The protein below binds the small molecule below.
Small molecule (SMILES): CC(=O)N[C@@H]1[C@@H](O)[C@H](O)[C@@H](CO)O[C@H]1O

Sequence of chain 1.B:
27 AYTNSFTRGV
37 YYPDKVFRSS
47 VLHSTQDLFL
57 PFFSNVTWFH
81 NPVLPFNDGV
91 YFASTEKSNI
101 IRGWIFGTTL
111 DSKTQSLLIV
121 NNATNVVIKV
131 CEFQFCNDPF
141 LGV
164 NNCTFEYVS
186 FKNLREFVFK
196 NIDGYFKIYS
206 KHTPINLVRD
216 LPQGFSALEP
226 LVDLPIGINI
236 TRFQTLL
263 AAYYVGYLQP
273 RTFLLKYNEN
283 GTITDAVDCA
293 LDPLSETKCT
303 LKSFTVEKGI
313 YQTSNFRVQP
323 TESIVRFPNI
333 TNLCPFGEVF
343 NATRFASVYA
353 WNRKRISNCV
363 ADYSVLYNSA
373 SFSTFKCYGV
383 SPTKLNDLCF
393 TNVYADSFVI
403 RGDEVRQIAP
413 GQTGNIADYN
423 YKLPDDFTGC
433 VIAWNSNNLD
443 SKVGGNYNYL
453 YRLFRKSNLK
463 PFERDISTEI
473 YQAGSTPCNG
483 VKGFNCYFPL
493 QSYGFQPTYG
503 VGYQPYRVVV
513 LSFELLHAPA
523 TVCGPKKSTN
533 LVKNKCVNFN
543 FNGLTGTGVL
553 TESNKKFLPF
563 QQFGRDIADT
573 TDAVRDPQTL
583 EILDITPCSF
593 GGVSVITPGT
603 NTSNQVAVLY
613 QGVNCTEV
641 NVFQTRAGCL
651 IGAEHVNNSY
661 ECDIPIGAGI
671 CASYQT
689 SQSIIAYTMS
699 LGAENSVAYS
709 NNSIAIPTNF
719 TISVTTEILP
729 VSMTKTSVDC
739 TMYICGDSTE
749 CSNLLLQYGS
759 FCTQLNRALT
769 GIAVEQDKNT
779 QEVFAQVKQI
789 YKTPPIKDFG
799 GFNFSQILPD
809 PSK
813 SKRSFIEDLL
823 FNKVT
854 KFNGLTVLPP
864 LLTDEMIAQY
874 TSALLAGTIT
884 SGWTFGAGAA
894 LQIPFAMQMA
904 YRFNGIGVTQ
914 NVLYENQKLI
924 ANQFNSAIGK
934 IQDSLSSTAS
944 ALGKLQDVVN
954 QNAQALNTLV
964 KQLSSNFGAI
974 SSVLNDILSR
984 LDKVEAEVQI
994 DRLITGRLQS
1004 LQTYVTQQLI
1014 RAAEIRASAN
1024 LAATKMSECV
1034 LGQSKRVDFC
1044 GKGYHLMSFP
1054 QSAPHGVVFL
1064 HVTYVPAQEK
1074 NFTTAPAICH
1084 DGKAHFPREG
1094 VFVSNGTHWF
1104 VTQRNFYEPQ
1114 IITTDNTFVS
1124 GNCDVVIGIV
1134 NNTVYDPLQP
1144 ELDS

Binding-site contacts:
Ligand atom C1 contacts residue ASP796 of chain 1.C at 4.3 Å.
Ligand atom O7 contacts residue ASN709 of chain 1.B at 3.3 Å (h-bond).
Ligand atom C7 contacts residue SER708 of chain 1.B at 4.2 Å.
Ligand atom C5 contacts residue ASN709 of chain 1.B at 3.7 Å.
Ligand atom O7 contacts residue ASN710 of chain 1.B at 3.3 Å.
Ligand atom C7 contacts residue ASN709 of chain 1.B at 3.1 Å.
Ligand atom N2 contacts residue SER708 of chain 1.B at 4.5 Å.
Ligand atom N2 contacts residue ASN709 of chain 1.B at 3.0 Å (h-bond).
Ligand atom C2 contacts residue ASN709 of chain 1.B at 2.5 Å.
Ligand atom C7 contacts residue ASN710 of chain 1.B at 4.2 Å.
Ligand atom C8 contacts residue ASN709 of chain 1.B at 3.5 Å.
Ligand atom C1 contacts residue ASN709 of chain 1.B at 1.4 Å.
Ligand atom C4 contacts residue ASN709 of chain 1.B at 4.3 Å.
Ligand atom O5 contacts residue ASN709 of chain 1.B at 2.3 Å (h-bond).
Ligand atom C8 contacts residue ASN710 of chain 1.B at 4.2 Å.
Ligand atom C8 contacts residue SER708 of chain 1.B at 3.4 Å.
Ligand atom C8 contacts residue SER711 of chain 1.B at 4.4 Å.
Ligand atom C3 contacts residue ASN709 of chain 1.B at 3.8 Å.

Sequence of chain 1.C:
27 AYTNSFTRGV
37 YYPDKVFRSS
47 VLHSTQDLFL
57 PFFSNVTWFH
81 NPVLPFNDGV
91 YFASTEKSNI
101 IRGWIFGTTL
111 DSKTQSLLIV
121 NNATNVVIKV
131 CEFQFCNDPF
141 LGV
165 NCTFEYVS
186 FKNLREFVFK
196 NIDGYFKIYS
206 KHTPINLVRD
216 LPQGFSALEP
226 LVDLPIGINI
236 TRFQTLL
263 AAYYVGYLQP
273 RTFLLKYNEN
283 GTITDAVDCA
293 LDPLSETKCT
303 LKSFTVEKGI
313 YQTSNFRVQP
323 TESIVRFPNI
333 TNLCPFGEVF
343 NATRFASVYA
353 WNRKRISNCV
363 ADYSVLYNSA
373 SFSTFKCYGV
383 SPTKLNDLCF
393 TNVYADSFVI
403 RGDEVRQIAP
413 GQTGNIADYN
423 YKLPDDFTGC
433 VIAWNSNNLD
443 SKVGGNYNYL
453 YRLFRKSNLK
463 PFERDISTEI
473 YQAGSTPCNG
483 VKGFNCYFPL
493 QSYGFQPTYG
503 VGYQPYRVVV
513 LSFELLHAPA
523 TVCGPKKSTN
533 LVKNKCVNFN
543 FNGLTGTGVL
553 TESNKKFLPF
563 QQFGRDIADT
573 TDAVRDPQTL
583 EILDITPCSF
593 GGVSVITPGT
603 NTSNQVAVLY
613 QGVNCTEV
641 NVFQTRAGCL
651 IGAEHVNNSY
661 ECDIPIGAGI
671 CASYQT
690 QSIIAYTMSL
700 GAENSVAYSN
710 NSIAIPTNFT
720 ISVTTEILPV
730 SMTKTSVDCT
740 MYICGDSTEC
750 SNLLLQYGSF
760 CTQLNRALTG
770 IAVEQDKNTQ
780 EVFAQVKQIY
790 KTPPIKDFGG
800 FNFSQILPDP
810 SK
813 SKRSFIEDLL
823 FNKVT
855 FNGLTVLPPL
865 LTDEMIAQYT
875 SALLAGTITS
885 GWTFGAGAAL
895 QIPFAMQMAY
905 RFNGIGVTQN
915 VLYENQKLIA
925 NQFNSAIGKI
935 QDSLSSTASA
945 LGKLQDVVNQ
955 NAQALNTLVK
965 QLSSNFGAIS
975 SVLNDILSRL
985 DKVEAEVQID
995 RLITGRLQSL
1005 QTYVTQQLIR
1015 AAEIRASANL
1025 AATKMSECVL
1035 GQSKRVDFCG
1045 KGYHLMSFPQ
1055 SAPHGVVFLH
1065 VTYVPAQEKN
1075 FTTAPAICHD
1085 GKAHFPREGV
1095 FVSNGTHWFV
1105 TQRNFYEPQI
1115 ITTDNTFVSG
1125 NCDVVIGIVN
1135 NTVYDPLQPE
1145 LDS